Binding-site contacts:
Ligand atom N2 contacts residue THR63 of chain 1.D at 3.8 Å.
Ligand atom C6 contacts residue ASN61 of chain 1.D at 3.5 Å.
Ligand atom N2 contacts residue ASN61 of chain 1.D at 2.8 Å (h-bond).
Ligand atom O4 contacts residue ASN61 of chain 1.D at 4.5 Å.
Ligand atom O3 contacts residue ASN61 of chain 1.D at 4.3 Å.
Ligand atom C8 contacts residue THR63 of chain 1.D at 2.9 Å.
Ligand atom C7 contacts residue THR63 of chain 1.D at 3.4 Å.
Ligand atom O5 contacts residue LEU16 of chain 1.D at 4.4 Å.
Ligand atom O6 contacts residue ASN61 of chain 1.D at 4.3 Å.
Ligand atom C2 contacts residue ASN61 of chain 1.D at 2.4 Å.
Ligand atom C3 contacts residue ASN61 of chain 1.D at 3.0 Å.
Ligand atom O7 contacts residue THR63 of chain 1.D at 4.0 Å.
Ligand atom C1 contacts residue ASN61 of chain 1.D at 1.5 Å.
Ligand atom C8 contacts residue ASN61 of chain 1.D at 4.4 Å.
Ligand atom C1 contacts residue THR63 of chain 1.D at 4.0 Å.
Ligand atom C4 contacts residue ASN61 of chain 1.D at 3.5 Å.
Ligand atom C8 contacts residue SER64 of chain 1.D at 3.5 Å.
Ligand atom O7 contacts residue ASN61 of chain 1.D at 4.4 Å.
Ligand atom C5 contacts residue ASN61 of chain 1.D at 2.9 Å.
Ligand atom O5 contacts residue ASN61 of chain 1.D at 2.4 Å (h-bond).
Ligand atom C7 contacts residue ASN61 of chain 1.D at 3.7 Å.

Sequence of chain 1.D:
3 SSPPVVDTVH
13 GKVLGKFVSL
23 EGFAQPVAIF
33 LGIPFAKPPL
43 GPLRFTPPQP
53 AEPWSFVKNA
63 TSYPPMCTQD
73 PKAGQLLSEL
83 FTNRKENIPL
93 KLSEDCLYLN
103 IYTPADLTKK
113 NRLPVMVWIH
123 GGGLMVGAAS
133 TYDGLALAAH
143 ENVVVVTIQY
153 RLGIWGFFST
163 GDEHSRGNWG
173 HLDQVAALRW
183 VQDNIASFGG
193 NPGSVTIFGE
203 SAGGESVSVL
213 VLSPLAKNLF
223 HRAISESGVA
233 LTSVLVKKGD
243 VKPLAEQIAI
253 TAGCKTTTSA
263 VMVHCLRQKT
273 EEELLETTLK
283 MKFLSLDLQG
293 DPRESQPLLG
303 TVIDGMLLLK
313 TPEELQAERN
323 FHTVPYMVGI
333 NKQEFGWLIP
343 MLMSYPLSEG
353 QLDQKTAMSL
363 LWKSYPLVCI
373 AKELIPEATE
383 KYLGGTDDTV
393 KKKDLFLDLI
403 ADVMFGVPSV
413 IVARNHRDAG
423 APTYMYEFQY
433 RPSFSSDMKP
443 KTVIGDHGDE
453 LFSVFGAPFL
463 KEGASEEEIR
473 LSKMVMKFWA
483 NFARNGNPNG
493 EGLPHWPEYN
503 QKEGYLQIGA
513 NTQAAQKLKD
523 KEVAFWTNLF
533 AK

This protein binds this small molecule.
Small molecule (SMILES): CC(=O)N[C@@H]1[C@@H](O)[C@H](O)[C@@H](CO)O[C@H]1O